Sequence of chain 7.G:
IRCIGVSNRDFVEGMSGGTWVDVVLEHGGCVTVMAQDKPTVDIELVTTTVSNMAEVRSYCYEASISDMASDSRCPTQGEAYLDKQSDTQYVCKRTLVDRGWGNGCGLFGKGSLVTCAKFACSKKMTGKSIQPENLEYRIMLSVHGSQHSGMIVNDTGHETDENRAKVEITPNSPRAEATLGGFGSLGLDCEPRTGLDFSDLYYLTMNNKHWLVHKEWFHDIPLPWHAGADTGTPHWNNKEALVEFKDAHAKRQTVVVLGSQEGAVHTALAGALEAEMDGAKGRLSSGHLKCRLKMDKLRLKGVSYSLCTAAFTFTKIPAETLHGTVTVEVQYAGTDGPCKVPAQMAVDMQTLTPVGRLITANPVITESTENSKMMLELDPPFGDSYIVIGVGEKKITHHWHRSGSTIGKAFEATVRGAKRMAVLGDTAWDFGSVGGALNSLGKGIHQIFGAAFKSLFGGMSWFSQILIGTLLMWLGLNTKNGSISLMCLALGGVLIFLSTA

Binding-site contacts:
Ligand atom C8 contacts residue ASN154 of chain 7.G at 3.6 Å.
Ligand atom C1 contacts residue ASN154 of chain 7.G at 3.4 Å.
Ligand atom C6 contacts residue MET151 of chain 7.G at 4.5 Å (hydrophobic).
Ligand atom O7 contacts residue ASN154 of chain 7.G at 2.6 Å (h-bond).
Ligand atom N2 contacts residue ASN154 of chain 7.G at 3.8 Å.
Ligand atom C7 contacts residue ASN154 of chain 7.G at 3.3 Å.
Ligand atom C2 contacts residue ASN154 of chain 7.G at 3.5 Å.
Ligand atom N2 contacts residue THR156 of chain 7.G at 3.6 Å (h-bond).
Ligand atom C8 contacts residue THR156 of chain 7.G at 4.0 Å.
Ligand atom C7 contacts residue THR156 of chain 7.G at 3.9 Å.
Ligand atom C2 contacts residue THR156 of chain 7.G at 4.2 Å.
Ligand atom C1 contacts residue THR156 of chain 7.G at 3.6 Å.
Ligand atom O5 contacts residue ASN154 of chain 7.G at 4.0 Å.
Ligand atom O6 contacts residue MET151 of chain 7.G at 3.4 Å.

This protein binds this small molecule.
Small molecule (SMILES): CC(=O)N[C@H]1[C@H](O[C@H]2[C@H](O)[C@@H](NC(C)=O)CO[C@@H]2CO)O[C@H](CO)[C@@H](O)[C@@H]1O